Sequence of chain 3.A:
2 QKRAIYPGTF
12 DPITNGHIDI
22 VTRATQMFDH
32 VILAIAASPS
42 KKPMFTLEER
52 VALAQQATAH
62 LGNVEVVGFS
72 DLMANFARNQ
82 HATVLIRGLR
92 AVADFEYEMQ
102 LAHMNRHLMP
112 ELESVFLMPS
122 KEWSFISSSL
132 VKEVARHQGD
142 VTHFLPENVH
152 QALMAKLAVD

Binding-site contacts:
Ligand atom N9 contacts residue LEU73 of chain 3.A at 3.4 Å.
Ligand atom C5 contacts residue MET74 of chain 3.A at 3.5 Å (hydrophobic).
Ligand atom N23 contacts residue PHE70 of chain 3.A at 3.6 Å (h-bond).
Ligand atom CL contacts residue GLY9 of chain 3.A at 3.4 Å.
Ligand atom N23 contacts residue SER71 of chain 3.A at 3.8 Å.
Ligand atom C2 contacts residue LEU102 of chain 3.A at 3.7 Å (hydrophobic).
Ligand atom C10 contacts residue ASN106 of chain 3.A at 3.6 Å.
Ligand atom N7 contacts residue SO41 of chain 3.F at 3.2 Å (h-bond).
Ligand atom C20 contacts residue ALA37 of chain 3.A at 3.7 Å (hydrophobic).
Ligand atom C15 contacts residue PHE70 of chain 3.A at 3.5 Å (hydrophobic).
Ligand atom C5 contacts residue LEU73 of chain 3.A at 3.5 Å (hydrophobic).
Ligand atom C14 contacts residue PHE70 of chain 3.A at 3.7 Å (hydrophobic).
Ligand atom N6 contacts residue LEU73 of chain 3.A at 3.4 Å.
Ligand atom N23 contacts residue ALA37 of chain 3.A at 3.8 Å.
Ligand atom C15 contacts residue SER71 of chain 3.A at 3.6 Å.
Ligand atom C18 contacts residue SO41 of chain 3.F at 3.2 Å.
Ligand atom N23 contacts residue SER39 of chain 3.A at 2.8 Å (h-bond).
Ligand atom C10 contacts residue VAL135 of chain 8.A at 3.8 Å (hydrophobic).
Ligand atom C14 contacts residue SER71 of chain 3.A at 3.7 Å.
Ligand atom C13 contacts residue ASP72 of chain 3.A at 3.6 Å.
Ligand atom C20 contacts residue SO41 of chain 3.F at 3.6 Å.
Ligand atom C19 contacts residue ALA37 of chain 3.A at 3.6 Å (hydrophobic).
Ligand atom N23 contacts residue ALA38 of chain 3.A at 3.3 Å (h-bond).
Ligand atom C17 contacts residue ALA37 of chain 3.A at 3.7 Å (hydrophobic).
Ligand atom C3 contacts residue SO41 of chain 3.F at 3.6 Å.
Ligand atom N4 contacts residue SO41 of chain 3.F at 3.4 Å (h-bond).
Ligand atom O11 contacts residue SO41 of chain 3.F at 3.2 Å (h-bond).
Ligand atom C19 contacts residue SO41 of chain 3.F at 3.2 Å.
Ligand atom C10 contacts residue MET105 of chain 3.A at 3.5 Å (hydrophobic).
Ligand atom N6 contacts residue MET74 of chain 3.A at 3.7 Å.
Ligand atom N12 contacts residue ASP72 of chain 3.A at 2.9 Å (salt-bridge).
Ligand atom C17 contacts residue PHE70 of chain 3.A at 3.8 Å (hydrophobic).
Ligand atom C19 contacts residue THR10 of chain 3.A at 3.7 Å.
Ligand atom C1 contacts residue LEU102 of chain 3.A at 3.7 Å (hydrophobic).
Ligand atom C18 contacts residue ALA37 of chain 3.A at 3.6 Å (hydrophobic).
Ligand atom C10 contacts residue LEU102 of chain 3.A at 3.7 Å (hydrophobic).
Ligand atom N9 contacts residue MET74 of chain 3.A at 2.9 Å (h-bond).
Ligand atom C14 contacts residue ASP72 of chain 3.A at 3.2 Å.
Ligand atom O11 contacts residue GLU134 of chain 8.A at 3.4 Å.
Ligand atom C17 contacts residue SO41 of chain 3.F at 3.5 Å.

This protein binds this small molecule.
Small molecule (SMILES): CC1=Nc2nc(N[C@H](CC#N)c3cccc(Cl)c3)nn2C(=O)C1

Sequence of chain 8.A:
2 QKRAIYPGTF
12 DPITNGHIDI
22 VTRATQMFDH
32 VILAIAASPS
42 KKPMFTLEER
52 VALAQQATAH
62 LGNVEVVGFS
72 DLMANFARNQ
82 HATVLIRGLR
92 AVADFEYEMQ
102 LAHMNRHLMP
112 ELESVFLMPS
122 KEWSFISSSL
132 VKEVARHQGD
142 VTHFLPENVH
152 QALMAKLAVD